Binding-site contacts:
Ligand atom O6 contacts residue GLU440 of chain 1.E at 3.0 Å (salt-bridge).
Ligand atom C4 contacts residue ASN297 of chain 1.E at 4.2 Å.
Ligand atom C1 contacts residue THR295 of chain 1.E at 3.8 Å.
Ligand atom C8 contacts residue NAG1 of chain 1.FA at 3.6 Å.
Ligand atom C6 contacts residue THR295 of chain 1.E at 4.0 Å.
Ligand atom C7 contacts residue ASN333 of chain 1.E at 4.2 Å.
Ligand atom C8 contacts residue ASN333 of chain 1.E at 3.3 Å.
Ligand atom O6 contacts residue ASN297 of chain 1.E at 4.0 Å.
Ligand atom C5 contacts residue THR295 of chain 1.E at 3.6 Å.
Ligand atom C5 contacts residue ASN297 of chain 1.E at 3.7 Å.
Ligand atom O7 contacts residue ASN333 of chain 1.E at 4.4 Å.
Ligand atom O5 contacts residue THR295 of chain 1.E at 3.8 Å.
Ligand atom C1 contacts residue ARG438 of chain 1.E at 4.3 Å.
Ligand atom O6 contacts residue ARG438 of chain 1.E at 4.5 Å.
Ligand atom C7 contacts residue ASN297 of chain 1.E at 3.3 Å.
Ligand atom C3 contacts residue ASN297 of chain 1.E at 3.8 Å.
Ligand atom O7 contacts residue ARG438 of chain 1.E at 4.2 Å.
Ligand atom C8 contacts residue ASN297 of chain 1.E at 4.4 Å.
Ligand atom O5 contacts residue ASN297 of chain 1.E at 2.4 Å (h-bond).
Ligand atom O5 contacts residue ARG438 of chain 1.E at 4.0 Å.
Ligand atom C2 contacts residue ASN297 of chain 1.E at 2.4 Å.
Ligand atom N2 contacts residue ASN297 of chain 1.E at 2.9 Å (h-bond).
Ligand atom C1 contacts residue ASN297 of chain 1.E at 1.4 Å.
Ligand atom C6 contacts residue GLU440 of chain 1.E at 4.2 Å.
Ligand atom O7 contacts residue ASN297 of chain 1.E at 3.3 Å (h-bond).
Ligand atom C2 contacts residue ARG438 of chain 1.E at 4.3 Å.

The protein below binds the small molecule below.
Small molecule (SMILES): CC(=O)N[C@H]1[C@H](O[C@H]2[C@H](O)[C@@H](NC(C)=O)CO[C@@H]2CO)O[C@H](CO)[C@@H](O[C@@H]2O[C@H](CO)[C@@H](O)[C@H](O)[C@@H]2O)[C@@H]1O

Sequence of chain 1.E:
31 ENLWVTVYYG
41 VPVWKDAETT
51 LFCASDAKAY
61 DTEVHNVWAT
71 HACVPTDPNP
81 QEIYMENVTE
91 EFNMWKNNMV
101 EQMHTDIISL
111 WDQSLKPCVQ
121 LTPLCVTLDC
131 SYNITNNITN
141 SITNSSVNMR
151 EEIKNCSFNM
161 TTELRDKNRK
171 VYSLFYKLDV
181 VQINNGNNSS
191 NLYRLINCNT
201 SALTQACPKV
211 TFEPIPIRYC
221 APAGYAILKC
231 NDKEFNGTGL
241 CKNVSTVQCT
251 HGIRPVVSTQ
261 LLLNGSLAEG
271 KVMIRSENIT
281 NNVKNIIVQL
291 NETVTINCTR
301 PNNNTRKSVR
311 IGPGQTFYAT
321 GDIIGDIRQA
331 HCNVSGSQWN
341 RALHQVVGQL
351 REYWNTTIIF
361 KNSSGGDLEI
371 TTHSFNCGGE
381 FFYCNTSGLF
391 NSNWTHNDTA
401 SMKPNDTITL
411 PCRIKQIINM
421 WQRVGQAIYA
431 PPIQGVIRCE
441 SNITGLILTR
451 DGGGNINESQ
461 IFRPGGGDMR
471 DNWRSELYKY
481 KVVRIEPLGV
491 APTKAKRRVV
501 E